Sequence of chain 3.A:
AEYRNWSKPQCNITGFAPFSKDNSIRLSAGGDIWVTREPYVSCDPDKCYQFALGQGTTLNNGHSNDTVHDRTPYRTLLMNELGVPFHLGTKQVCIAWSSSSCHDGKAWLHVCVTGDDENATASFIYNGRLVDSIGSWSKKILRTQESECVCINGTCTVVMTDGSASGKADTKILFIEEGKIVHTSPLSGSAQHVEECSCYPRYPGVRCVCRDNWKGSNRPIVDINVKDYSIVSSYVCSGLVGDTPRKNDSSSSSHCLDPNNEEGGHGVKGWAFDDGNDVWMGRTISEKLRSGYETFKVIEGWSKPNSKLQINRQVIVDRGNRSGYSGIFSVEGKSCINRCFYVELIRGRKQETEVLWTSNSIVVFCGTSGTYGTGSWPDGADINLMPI

This small molecule binds to this protein.
Small molecule (SMILES): CC(=O)N[C@H]1CO[C@H](CO)[C@@H](O[C@@H]2O[C@H](CO)[C@@H](O)[C@H](O)[C@@H]2O)[C@@H]1O

Binding-site contacts:
Ligand atom C2 contacts residue ASN70 of chain 3.A at 2.4 Å.
Ligand atom O7 contacts residue ASN70 of chain 3.A at 3.8 Å.
Ligand atom C1 contacts residue ASN70 of chain 3.A at 1.4 Å.
Ligand atom C4 contacts residue ASN70 of chain 3.A at 4.2 Å.
Ligand atom C7 contacts residue ASN70 of chain 3.A at 3.5 Å.
Ligand atom C6 contacts residue ASP71 of chain 3.A at 3.5 Å.
Ligand atom C5 contacts residue ASP71 of chain 3.A at 4.4 Å.
Ligand atom O6 contacts residue ASP71 of chain 3.A at 4.3 Å.
Ligand atom C3 contacts residue ASN70 of chain 3.A at 3.8 Å.
Ligand atom C1 contacts residue ASP71 of chain 3.A at 4.3 Å.
Ligand atom O5 contacts residue ASP71 of chain 3.A at 3.9 Å.
Ligand atom C5 contacts residue ASN70 of chain 3.A at 3.6 Å.
Ligand atom O5 contacts residue ASN70 of chain 3.A at 2.3 Å (h-bond).
Ligand atom N2 contacts residue ASN70 of chain 3.A at 2.9 Å (h-bond).
Ligand atom C8 contacts residue LEU361 of chain 3.A at 4.0 Å (hydrophobic).